This small molecule binds to this protein.
Small molecule (SMILES): CC(=O)N[C@H]1[C@H](O[C@H]2[C@H](O)[C@@H](NC(C)=O)CO[C@@H]2CO)O[C@H](CO)[C@@H](O)[C@@H]1O

Binding-site contacts:
Ligand atom O5 contacts residue ASN137 of chain 1.A at 3.9 Å.
Ligand atom O7 contacts residue ARG49 of chain 1.E at 4.4 Å.
Ligand atom C3 contacts residue ASN50 of chain 1.E at 3.8 Å.
Ligand atom O3 contacts residue ASN50 of chain 1.E at 3.0 Å (h-bond).
Ligand atom N2 contacts residue ASN17 of chain 1.A at 2.9 Å (h-bond).
Ligand atom C8 contacts residue GLY85 of chain 1.E at 3.4 Å.
Ligand atom C6 contacts residue ASN137 of chain 1.A at 4.5 Å.
Ligand atom O5 contacts residue ASN17 of chain 1.A at 2.4 Å (h-bond).
Ligand atom N2 contacts residue ASN50 of chain 1.E at 3.6 Å (h-bond).
Ligand atom C8 contacts residue ASN50 of chain 1.E at 3.5 Å.
Ligand atom C8 contacts residue CYS15 of chain 1.A at 3.6 Å (hydrophobic).
Ligand atom C8 contacts residue ASN17 of chain 1.A at 4.0 Å.
Ligand atom O4 contacts residue ASN137 of chain 1.A at 4.2 Å.
Ligand atom C8 contacts residue VAL16 of chain 1.A at 4.4 Å (hydrophobic).
Ligand atom C7 contacts residue ASN50 of chain 1.E at 3.4 Å.
Ligand atom C1 contacts residue ASN17 of chain 1.A at 1.4 Å.
Ligand atom C3 contacts residue ASN17 of chain 1.A at 3.8 Å.
Ligand atom C4 contacts residue ASN137 of chain 1.A at 4.4 Å.
Ligand atom C1 contacts residue ASN137 of chain 1.A at 3.7 Å.
Ligand atom C4 contacts residue ASN17 of chain 1.A at 4.3 Å.
Ligand atom C5 contacts residue ASN17 of chain 1.A at 3.6 Å.
Ligand atom C8 contacts residue ARG49 of chain 1.E at 4.1 Å.
Ligand atom C8 contacts residue SER86 of chain 1.E at 4.5 Å.
Ligand atom C2 contacts residue ASN17 of chain 1.A at 2.6 Å.
Ligand atom O7 contacts residue ASN50 of chain 1.E at 3.8 Å.
Ligand atom C5 contacts residue ASN137 of chain 1.A at 3.6 Å.
Ligand atom O7 contacts residue ASN17 of chain 1.A at 3.4 Å (h-bond).
Ligand atom C2 contacts residue ASN50 of chain 1.E at 4.2 Å.
Ligand atom O6 contacts residue ARG21 of chain 1.A at 4.2 Å.
Ligand atom C7 contacts residue ASN17 of chain 1.A at 3.2 Å.

Sequence of chain 1.A:
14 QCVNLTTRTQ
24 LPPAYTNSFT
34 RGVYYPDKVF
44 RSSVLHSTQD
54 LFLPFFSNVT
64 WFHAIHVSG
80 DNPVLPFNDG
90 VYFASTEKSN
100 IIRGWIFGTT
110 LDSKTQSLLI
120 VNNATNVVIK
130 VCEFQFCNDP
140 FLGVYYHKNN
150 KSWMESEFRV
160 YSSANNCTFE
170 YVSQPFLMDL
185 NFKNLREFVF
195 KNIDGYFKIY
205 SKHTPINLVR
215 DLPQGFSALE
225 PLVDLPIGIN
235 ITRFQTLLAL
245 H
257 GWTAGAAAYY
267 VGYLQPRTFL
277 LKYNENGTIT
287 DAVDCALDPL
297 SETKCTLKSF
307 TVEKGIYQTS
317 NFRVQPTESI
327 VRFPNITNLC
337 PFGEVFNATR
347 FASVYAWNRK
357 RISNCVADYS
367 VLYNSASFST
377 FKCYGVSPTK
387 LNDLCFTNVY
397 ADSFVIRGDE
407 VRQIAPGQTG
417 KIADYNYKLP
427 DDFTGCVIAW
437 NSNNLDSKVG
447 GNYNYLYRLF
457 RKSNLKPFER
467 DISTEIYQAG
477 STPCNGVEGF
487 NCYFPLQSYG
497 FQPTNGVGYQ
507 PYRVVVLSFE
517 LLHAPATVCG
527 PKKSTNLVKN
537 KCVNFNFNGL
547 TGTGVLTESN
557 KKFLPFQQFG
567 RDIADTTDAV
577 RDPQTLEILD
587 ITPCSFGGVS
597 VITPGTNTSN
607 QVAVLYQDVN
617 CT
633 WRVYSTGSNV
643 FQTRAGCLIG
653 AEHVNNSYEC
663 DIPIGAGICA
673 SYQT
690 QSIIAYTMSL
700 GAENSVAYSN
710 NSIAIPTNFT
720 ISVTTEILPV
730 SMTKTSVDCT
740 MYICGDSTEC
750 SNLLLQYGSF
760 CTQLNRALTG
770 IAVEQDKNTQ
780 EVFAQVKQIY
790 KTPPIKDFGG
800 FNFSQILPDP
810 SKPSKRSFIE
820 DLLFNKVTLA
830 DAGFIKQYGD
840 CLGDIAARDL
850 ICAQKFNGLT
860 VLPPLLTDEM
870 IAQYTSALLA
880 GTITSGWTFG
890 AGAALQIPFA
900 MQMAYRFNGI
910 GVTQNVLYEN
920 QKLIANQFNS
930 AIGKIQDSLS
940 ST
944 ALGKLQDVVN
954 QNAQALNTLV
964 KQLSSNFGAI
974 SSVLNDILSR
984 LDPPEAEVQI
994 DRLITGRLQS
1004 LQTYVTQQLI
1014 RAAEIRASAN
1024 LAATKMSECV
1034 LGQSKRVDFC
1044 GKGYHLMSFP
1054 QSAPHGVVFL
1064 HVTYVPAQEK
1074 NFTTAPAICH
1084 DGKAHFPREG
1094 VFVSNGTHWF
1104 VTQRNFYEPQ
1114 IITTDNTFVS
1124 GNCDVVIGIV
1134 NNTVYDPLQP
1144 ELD

Sequence of chain 1.E:
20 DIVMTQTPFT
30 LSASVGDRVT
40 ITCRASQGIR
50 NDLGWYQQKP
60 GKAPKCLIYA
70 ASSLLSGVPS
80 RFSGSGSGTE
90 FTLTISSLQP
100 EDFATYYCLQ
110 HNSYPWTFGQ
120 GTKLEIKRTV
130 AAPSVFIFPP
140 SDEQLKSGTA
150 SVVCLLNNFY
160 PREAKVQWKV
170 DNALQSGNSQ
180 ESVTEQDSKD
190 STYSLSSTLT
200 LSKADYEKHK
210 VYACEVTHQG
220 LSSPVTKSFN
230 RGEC